Sequence of chain 1.F:
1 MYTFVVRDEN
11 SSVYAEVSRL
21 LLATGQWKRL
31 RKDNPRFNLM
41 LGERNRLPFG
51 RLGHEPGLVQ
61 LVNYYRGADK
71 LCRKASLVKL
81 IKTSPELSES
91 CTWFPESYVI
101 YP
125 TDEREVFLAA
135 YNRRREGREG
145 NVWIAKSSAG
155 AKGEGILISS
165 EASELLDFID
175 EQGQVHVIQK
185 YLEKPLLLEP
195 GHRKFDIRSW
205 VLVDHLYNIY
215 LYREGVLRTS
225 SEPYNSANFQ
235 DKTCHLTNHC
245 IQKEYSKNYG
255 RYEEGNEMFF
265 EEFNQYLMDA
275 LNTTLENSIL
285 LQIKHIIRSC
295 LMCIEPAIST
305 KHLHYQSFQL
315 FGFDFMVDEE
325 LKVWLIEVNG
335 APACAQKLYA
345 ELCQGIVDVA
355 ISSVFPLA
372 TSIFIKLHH

Binding-site contacts:
Ligand atom C3' contacts residue THR241 of chain 1.F at 3.4 Å.
Ligand atom C8 contacts residue LYS150 of chain 1.F at 3.6 Å.
Ligand atom PG contacts residue ASP318 of chain 1.F at 3.5 Å.
Ligand atom O3' contacts residue ASP200 of chain 1.F at 3.6 Å.
Ligand atom O3G contacts residue GLU331 of chain 1.F at 2.5 Å (salt-bridge).
Ligand atom O2G contacts residue ARG202 of chain 1.F at 3.6 Å (salt-bridge).
Ligand atom O1G contacts residue GLU331 of chain 1.F at 2.8 Å (salt-bridge).
Ligand atom C2 contacts residue LYS198 of chain 1.F at 3.2 Å.
Ligand atom O1B contacts residue MG1 of chain 1.Z at 2.3 Å.
Ligand atom O3G contacts residue ASN333 of chain 1.F at 3.5 Å (h-bond).
Ligand atom O2' contacts residue THR241 of chain 1.F at 3.0 Å (h-bond).
Ligand atom O1G contacts residue MG1 of chain 1.Z at 2.4 Å.
Ligand atom N6 contacts residue GLN183 of chain 1.F at 3.3 Å (h-bond).
Ligand atom PG contacts residue MG1 of chain 1.Z at 3.5 Å.
Ligand atom C4' contacts residue ASN242 of chain 1.F at 3.3 Å.
Ligand atom N1 contacts residue LEU186 of chain 1.F at 2.8 Å (h-bond).
Ligand atom N7 contacts residue LYS150 of chain 1.F at 3.0 Å (salt-bridge).
Ligand atom O2A contacts residue LYS150 of chain 1.F at 3.5 Å.
Ligand atom O2G contacts residue ARG222 of chain 1.F at 3.0 Å (salt-bridge).
Ligand atom O2G contacts residue ASP318 of chain 1.F at 3.5 Å (salt-bridge).
Ligand atom C5' contacts residue ASN242 of chain 1.F at 3.3 Å.
Ligand atom N3 contacts residue TYR185 of chain 1.F at 3.6 Å.
Ligand atom N3 contacts residue LYS198 of chain 1.F at 2.8 Å (salt-bridge).
Ligand atom O2A contacts residue LYS74 of chain 1.F at 3.3 Å.
Ligand atom O1A contacts residue GLU331 of chain 1.F at 3.6 Å.
Ligand atom O3G contacts residue ASP318 of chain 1.F at 2.3 Å (salt-bridge).
Ligand atom PG contacts residue GLU331 of chain 1.F at 3.2 Å.
Ligand atom C2 contacts residue TYR185 of chain 1.F at 3.5 Å (hydrophobic).
Ligand atom C6 contacts residue LEU186 of chain 1.F at 3.6 Å (hydrophobic).
Ligand atom N1 contacts residue TYR185 of chain 1.F at 3.6 Å.
Ligand atom O1B contacts residue LYS74 of chain 1.F at 3.1 Å (salt-bridge).
Ligand atom N6 contacts residue ILE148 of chain 1.F at 3.6 Å.
Ligand atom C2 contacts residue LEU186 of chain 1.F at 3.6 Å (hydrophobic).
Ligand atom C3B contacts residue ASN242 of chain 1.F at 3.5 Å.
Ligand atom O3' contacts residue THR241 of chain 1.F at 2.2 Å (h-bond).
Ligand atom O4' contacts residue LEU240 of chain 1.F at 3.6 Å.
Ligand atom PB contacts residue MG1 of chain 1.Z at 3.6 Å.
Ligand atom O1B contacts residue GLU331 of chain 1.F at 2.4 Å (salt-bridge).
Ligand atom N6 contacts residue LYS184 of chain 1.F at 2.9 Å (salt-bridge).
Ligand atom O1G contacts residue ASN333 of chain 1.F at 2.9 Å (h-bond).

A protein and the small-molecule ligand that binds it are described below.
Small molecule (SMILES): Nc1ncnc2c1ncn2[C@@H]1O[C@H](CO[P](=O)(O)O[P](=O)(O)CP(=O)(O)O)[C@@H](O)[C@H]1O